Sequence of chain 1.C:
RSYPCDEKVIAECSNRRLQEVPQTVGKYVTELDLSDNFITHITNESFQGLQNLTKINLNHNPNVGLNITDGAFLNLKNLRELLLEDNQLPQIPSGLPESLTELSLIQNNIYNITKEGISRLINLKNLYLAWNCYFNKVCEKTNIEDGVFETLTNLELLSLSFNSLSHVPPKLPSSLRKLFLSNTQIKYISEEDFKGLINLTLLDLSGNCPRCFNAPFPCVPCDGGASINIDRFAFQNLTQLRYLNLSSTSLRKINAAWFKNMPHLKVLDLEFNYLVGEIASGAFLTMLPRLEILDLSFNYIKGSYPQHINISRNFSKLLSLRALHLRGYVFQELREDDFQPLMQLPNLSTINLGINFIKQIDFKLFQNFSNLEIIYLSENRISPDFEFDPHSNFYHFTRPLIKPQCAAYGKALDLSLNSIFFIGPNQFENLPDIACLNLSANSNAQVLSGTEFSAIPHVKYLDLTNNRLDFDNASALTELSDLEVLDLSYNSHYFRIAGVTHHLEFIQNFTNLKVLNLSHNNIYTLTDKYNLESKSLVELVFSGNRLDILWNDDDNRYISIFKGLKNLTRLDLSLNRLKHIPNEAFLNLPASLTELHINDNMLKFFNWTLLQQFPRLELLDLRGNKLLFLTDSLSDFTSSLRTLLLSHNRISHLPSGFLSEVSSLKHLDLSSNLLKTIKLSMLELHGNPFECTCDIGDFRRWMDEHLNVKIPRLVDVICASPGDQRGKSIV

Binding-site contacts:
Ligand atom C6 contacts residue ARG348 of chain 1.C at 4.3 Å.
Ligand atom C7 contacts residue ASN373 of chain 1.C at 3.8 Å.
Ligand atom C8 contacts residue PRO372 of chain 1.C at 3.4 Å (hydrophobic).
Ligand atom O5 contacts residue ASN373 of chain 1.C at 2.3 Å (h-bond).
Ligand atom O7 contacts residue ASN373 of chain 1.C at 3.9 Å.
Ligand atom C4 contacts residue ASN373 of chain 1.C at 4.3 Å.
Ligand atom C7 contacts residue PRO372 of chain 1.C at 3.6 Å (hydrophobic).
Ligand atom N2 contacts residue ASN373 of chain 1.C at 3.1 Å (h-bond).
Ligand atom O6 contacts residue SER346 of chain 1.C at 3.2 Å (h-bond).
Ligand atom C2 contacts residue LEU345 of chain 1.C at 4.2 Å (hydrophobic).
Ligand atom O7 contacts residue PRO372 of chain 1.C at 3.5 Å.
Ligand atom C7 contacts residue LEU345 of chain 1.C at 4.2 Å (hydrophobic).
Ligand atom C5 contacts residue ASN373 of chain 1.C at 3.6 Å.
Ligand atom C6 contacts residue SER346 of chain 1.C at 4.4 Å.
Ligand atom C6 contacts residue GLU318 of chain 1.C at 4.0 Å.
Ligand atom O5 contacts residue SER346 of chain 1.C at 3.8 Å.
Ligand atom C3 contacts residue ASN373 of chain 1.C at 3.9 Å.
Ligand atom O6 contacts residue ARG316 of chain 1.C at 4.1 Å.
Ligand atom C2 contacts residue ASN373 of chain 1.C at 2.6 Å.
Ligand atom C1 contacts residue ASN373 of chain 1.C at 1.4 Å.
Ligand atom C1 contacts residue SER346 of chain 1.C at 4.2 Å.
Ligand atom O7 contacts residue LEU345 of chain 1.C at 3.4 Å (h-bond).
Ligand atom C1 contacts residue LEU345 of chain 1.C at 4.1 Å (hydrophobic).
Ligand atom O6 contacts residue GLU318 of chain 1.C at 3.8 Å.

The small molecule below binds the protein below.
Small molecule (SMILES): CC(=O)N[C@@H]1[C@@H](O)[C@H](O)[C@@H](CO)O[C@H]1O